Sequence of chain 1.C:
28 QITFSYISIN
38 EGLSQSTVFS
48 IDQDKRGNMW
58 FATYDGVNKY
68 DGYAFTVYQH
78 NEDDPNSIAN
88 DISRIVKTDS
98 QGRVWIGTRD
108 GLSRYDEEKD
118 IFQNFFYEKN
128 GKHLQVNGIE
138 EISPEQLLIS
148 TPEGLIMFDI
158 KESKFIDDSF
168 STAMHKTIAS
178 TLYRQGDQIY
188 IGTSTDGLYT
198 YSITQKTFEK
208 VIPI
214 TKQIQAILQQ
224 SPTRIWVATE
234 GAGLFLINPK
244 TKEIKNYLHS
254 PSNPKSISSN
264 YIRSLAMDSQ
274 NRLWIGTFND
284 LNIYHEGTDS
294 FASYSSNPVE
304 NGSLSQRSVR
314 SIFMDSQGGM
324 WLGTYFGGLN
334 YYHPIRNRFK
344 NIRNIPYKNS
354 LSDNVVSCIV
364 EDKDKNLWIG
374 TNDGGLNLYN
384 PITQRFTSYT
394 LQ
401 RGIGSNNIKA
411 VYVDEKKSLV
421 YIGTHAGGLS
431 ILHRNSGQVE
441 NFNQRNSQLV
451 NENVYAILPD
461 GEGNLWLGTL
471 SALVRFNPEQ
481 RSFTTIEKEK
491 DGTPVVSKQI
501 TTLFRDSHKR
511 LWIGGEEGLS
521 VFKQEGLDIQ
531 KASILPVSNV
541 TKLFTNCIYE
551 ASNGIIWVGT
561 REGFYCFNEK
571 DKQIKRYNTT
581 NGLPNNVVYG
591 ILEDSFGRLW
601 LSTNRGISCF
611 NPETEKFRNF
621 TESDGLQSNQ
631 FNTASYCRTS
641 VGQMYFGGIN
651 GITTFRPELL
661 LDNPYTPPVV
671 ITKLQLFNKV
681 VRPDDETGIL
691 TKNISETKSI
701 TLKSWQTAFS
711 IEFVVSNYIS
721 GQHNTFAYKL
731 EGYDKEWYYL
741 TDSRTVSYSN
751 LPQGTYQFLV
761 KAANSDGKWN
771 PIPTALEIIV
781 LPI

Binding-site contacts:
Ligand atom C3 contacts residue GLY767 of chain 1.C at 3.8 Å.
Ligand atom O1 contacts residue ASP766 of chain 1.C at 3.4 Å (salt-bridge).
Ligand atom O3 contacts residue ARG618 of chain 1.C at 3.8 Å.
Ligand atom O5 contacts residue SER765 of chain 1.C at 3.0 Å (h-bond).
Ligand atom C4 contacts residue GLY767 of chain 1.C at 4.0 Å.
Ligand atom C2 contacts residue GLY767 of chain 1.C at 4.1 Å.
Ligand atom C1 contacts residue ASP766 of chain 1.C at 4.1 Å.
Ligand atom C3 contacts residue ASP766 of chain 1.C at 4.0 Å.
Ligand atom C1 contacts residue GLY767 of chain 1.C at 4.3 Å.
Ligand atom O5 contacts residue ASP766 of chain 1.C at 4.4 Å.
Ligand atom O3 contacts residue ASN619 of chain 1.C at 4.2 Å.
Ligand atom O4 contacts residue OAA1 of chain 1.V at 3.0 Å (h-bond).
Ligand atom O3 contacts residue SER765 of chain 1.C at 4.2 Å.
Ligand atom O5 contacts residue GLY767 of chain 1.C at 3.8 Å.
Ligand atom C1 contacts residue ARG618 of chain 1.C at 4.4 Å.
Ligand atom O1 contacts residue GLY767 of chain 1.C at 4.4 Å.
Ligand atom C4 contacts residue OAA1 of chain 1.V at 3.7 Å.
Ligand atom O5 contacts residue ASN764 of chain 1.C at 4.2 Å.
Ligand atom O5 contacts residue OAA1 of chain 1.V at 4.0 Å.
Ligand atom C4 contacts residue SER765 of chain 1.C at 3.9 Å.
Ligand atom C3 contacts residue SER765 of chain 1.C at 4.1 Å.
Ligand atom O1 contacts residue ARG618 of chain 1.C at 3.5 Å.

The small molecule below binds the protein below.
Small molecule (SMILES): O=C([O-])CC(=O)C(=O)O